Sequence of chain 1.A:
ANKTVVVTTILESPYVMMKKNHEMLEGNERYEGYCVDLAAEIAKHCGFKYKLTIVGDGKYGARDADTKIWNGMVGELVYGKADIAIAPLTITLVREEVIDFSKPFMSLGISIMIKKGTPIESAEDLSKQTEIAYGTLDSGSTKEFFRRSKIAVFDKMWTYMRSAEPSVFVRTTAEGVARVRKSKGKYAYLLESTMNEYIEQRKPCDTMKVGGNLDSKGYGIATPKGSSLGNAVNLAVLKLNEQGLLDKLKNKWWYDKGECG

Binding-site contacts:
Ligand atom C6 contacts residue GLU193 of chain 1.A at 3.6 Å.
Ligand atom C7 contacts residue PRO89 of chain 1.A at 3.7 Å (hydrophobic).
Ligand atom C7 contacts residue TYR61 of chain 1.A at 3.5 Å (hydrophobic).
Ligand atom C12 contacts residue THR91 of chain 1.A at 3.7 Å.
Ligand atom CL1 contacts residue GLU13 of chain 1.A at 3.9 Å.
Ligand atom O6 contacts residue THR143 of chain 1.A at 2.5 Å (h-bond).
Ligand atom C4 contacts residue GLU193 of chain 1.A at 3.4 Å.
Ligand atom N2 contacts residue TYR220 of chain 1.A at 3.4 Å.
Ligand atom O1 contacts residue GLU193 of chain 1.A at 3.0 Å (salt-bridge).
Ligand atom O7 contacts residue LEU138 of chain 1.A at 3.4 Å.
Ligand atom O7 contacts residue TYR190 of chain 1.A at 3.9 Å.
Ligand atom O1 contacts residue LEU192 of chain 1.A at 3.5 Å.
Ligand atom C8 contacts residue GLU193 of chain 1.A at 3.5 Å.
Ligand atom C11 contacts residue THR143 of chain 1.A at 3.7 Å.
Ligand atom C5 contacts residue GLU193 of chain 1.A at 3.5 Å.
Ligand atom N2 contacts residue PRO89 of chain 1.A at 2.8 Å (h-bond).
Ligand atom O5 contacts residue LEU90 of chain 1.A at 3.5 Å.
Ligand atom O2 contacts residue MET196 of chain 1.A at 2.9 Å.
Ligand atom C9 contacts residue SER142 of chain 1.A at 3.6 Å.
Ligand atom C3 contacts residue GLU193 of chain 1.A at 3.4 Å.
Ligand atom N2 contacts residue GLU193 of chain 1.A at 3.0 Å (salt-bridge).
Ligand atom N1 contacts residue MET196 of chain 1.A at 3.6 Å.
Ligand atom C2 contacts residue GLU193 of chain 1.A at 3.5 Å.
Ligand atom O4 contacts residue ARG96 of chain 1.A at 2.9 Å (salt-bridge).
Ligand atom C8 contacts residue PRO89 of chain 1.A at 3.7 Å (hydrophobic).
Ligand atom C10 contacts residue LEU138 of chain 1.A at 3.8 Å (hydrophobic).
Ligand atom C12 contacts residue ARG96 of chain 1.A at 3.5 Å.
Ligand atom O1 contacts residue MET196 of chain 1.A at 3.6 Å.
Ligand atom C9 contacts residue GLU193 of chain 1.A at 3.8 Å.
Ligand atom C4 contacts residue TYR61 of chain 1.A at 3.6 Å (hydrophobic).
Ligand atom N2 contacts residue THR91 of chain 1.A at 2.8 Å (h-bond).
Ligand atom CL1 contacts residue TYR16 of chain 1.A at 3.8 Å.
Ligand atom O5 contacts residue THR91 of chain 1.A at 2.8 Å (h-bond).
Ligand atom C4 contacts residue PRO89 of chain 1.A at 3.8 Å (hydrophobic).
Ligand atom C1 contacts residue GLU193 of chain 1.A at 3.6 Å.
Ligand atom C8 contacts residue THR91 of chain 1.A at 3.6 Å.
Ligand atom O5 contacts residue PRO89 of chain 1.A at 3.7 Å.
Ligand atom O4 contacts residue SER142 of chain 1.A at 3.8 Å.
Ligand atom O4 contacts residue TYR61 of chain 1.A at 3.6 Å.
Ligand atom O5 contacts residue ARG96 of chain 1.A at 2.8 Å (salt-bridge).

This protein binds this small molecule.
Small molecule (SMILES): N[C@@H](Cc1cc(Cl)c([N+](=O)[O-])cc1CCC(=O)O)C(=O)O